Binding-site contacts:
Ligand atom CD1 contacts residue THR349 of chain 58.A at 4.3 Å.
Ligand atom CG2 contacts residue PHE71 of chain 58.A at 4.0 Å (hydrophobic).

Sequence of chain 58.A:
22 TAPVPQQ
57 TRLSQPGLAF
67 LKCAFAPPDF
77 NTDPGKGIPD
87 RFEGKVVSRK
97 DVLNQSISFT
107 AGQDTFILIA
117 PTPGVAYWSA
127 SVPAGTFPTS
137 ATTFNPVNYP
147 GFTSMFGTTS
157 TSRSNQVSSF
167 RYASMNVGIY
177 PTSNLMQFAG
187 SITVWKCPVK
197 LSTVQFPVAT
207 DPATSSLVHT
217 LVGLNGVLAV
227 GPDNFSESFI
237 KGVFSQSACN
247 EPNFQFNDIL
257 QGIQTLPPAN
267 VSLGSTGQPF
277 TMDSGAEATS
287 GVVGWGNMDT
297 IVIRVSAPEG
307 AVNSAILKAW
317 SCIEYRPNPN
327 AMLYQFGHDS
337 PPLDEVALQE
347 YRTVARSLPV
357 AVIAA

This small molecule binds to this protein.
Small molecule (SMILES): CC[C@H](C)[C@@H](C=O)NC(=O)[C@H](CO)NC(=O)[C@H](CCCCN)NC(=O)[C@@H](N)C(C)C